Sequence of chain 1.A:
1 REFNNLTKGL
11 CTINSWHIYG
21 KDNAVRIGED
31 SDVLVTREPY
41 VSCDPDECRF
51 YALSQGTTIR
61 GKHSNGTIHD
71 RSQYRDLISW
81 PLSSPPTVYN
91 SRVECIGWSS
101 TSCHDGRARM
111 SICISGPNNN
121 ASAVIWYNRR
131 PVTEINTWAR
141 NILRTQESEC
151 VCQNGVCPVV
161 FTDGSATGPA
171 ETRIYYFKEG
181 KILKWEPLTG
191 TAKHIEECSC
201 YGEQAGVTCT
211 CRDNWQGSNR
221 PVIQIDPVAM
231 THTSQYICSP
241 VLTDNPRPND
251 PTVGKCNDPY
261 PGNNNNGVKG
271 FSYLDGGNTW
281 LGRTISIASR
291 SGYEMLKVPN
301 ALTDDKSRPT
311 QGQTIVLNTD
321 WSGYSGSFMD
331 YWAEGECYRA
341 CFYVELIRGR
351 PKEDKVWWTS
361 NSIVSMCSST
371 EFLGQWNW

Binding-site contacts:
Ligand atom O7 contacts residue ASN5 of chain 1.A at 3.4 Å (h-bond).
Ligand atom O5 contacts residue ASN5 of chain 1.A at 2.4 Å (h-bond).
Ligand atom C8 contacts residue ASN5 of chain 1.A at 4.1 Å.
Ligand atom C1 contacts residue ASN5 of chain 1.A at 1.5 Å.
Ligand atom C8 contacts residue PHE3 of chain 1.A at 3.5 Å (hydrophobic).
Ligand atom C4 contacts residue ASN5 of chain 1.A at 4.2 Å.
Ligand atom N2 contacts residue ASN154 of chain 1.A at 3.6 Å.
Ligand atom C3 contacts residue ASN5 of chain 1.A at 3.8 Å.
Ligand atom C8 contacts residue GLU2 of chain 1.A at 4.3 Å.
Ligand atom C2 contacts residue ASN154 of chain 1.A at 4.1 Å.
Ligand atom N2 contacts residue PHE3 of chain 1.A at 4.4 Å.
Ligand atom O4 contacts residue ASN154 of chain 1.A at 4.5 Å.
Ligand atom C4 contacts residue ASN154 of chain 1.A at 4.3 Å.
Ligand atom C1 contacts residue ASN154 of chain 1.A at 3.6 Å.
Ligand atom C3 contacts residue ASN154 of chain 1.A at 3.9 Å.
Ligand atom O5 contacts residue ASN154 of chain 1.A at 4.1 Å.
Ligand atom O6 contacts residue GLN153 of chain 1.A at 4.1 Å.
Ligand atom C2 contacts residue ASN5 of chain 1.A at 2.5 Å.
Ligand atom N2 contacts residue ASN5 of chain 1.A at 2.8 Å (h-bond).
Ligand atom C7 contacts residue PHE3 of chain 1.A at 4.3 Å (hydrophobic).
Ligand atom C5 contacts residue ASN154 of chain 1.A at 3.7 Å.
Ligand atom C7 contacts residue ASN5 of chain 1.A at 3.1 Å.
Ligand atom C5 contacts residue ASN5 of chain 1.A at 3.7 Å.
Ligand atom O6 contacts residue VAL228 of chain 1.A at 4.4 Å.

This small molecule binds to this protein.
Small molecule (SMILES): CC(=O)N[C@@H]1[C@@H](O)[C@H](O)[C@@H](CO)O[C@H]1O